A protein and the small-molecule ligand that binds it are described below.
Small molecule (SMILES): Cc1cc(OC[C@H](C)Nc2ccncc2)cc(C(=O)N(CCC(=O)NC(C)(C)C)C(C)C)c1

Binding-site contacts:
Ligand atom C19 contacts residue TRP50 of chain 1.B at 3.6 Å (hydrophobic).
Ligand atom N3 contacts residue TRP227 of chain 1.B at 3.6 Å.
Ligand atom C8 contacts residue GLU202 of chain 1.B at 3.9 Å.
Ligand atom C24 contacts residue TYR47 of chain 1.B at 3.8 Å (hydrophobic).
Ligand atom C11 contacts residue ALA200 of chain 1.B at 3.0 Å (hydrophobic).
Ligand atom C9 contacts residue GLY228 of chain 1.B at 3.4 Å.
Ligand atom C12 contacts residue GLY238 of chain 1.B at 3.5 Å.
Ligand atom O3 contacts residue TRP227 of chain 1.B at 3.4 Å.
Ligand atom C8 contacts residue CYS201 of chain 1.B at 3.7 Å (hydrophobic).
Ligand atom C10 contacts residue GLY228 of chain 1.B at 3.8 Å.
Ligand atom C16 contacts residue GLY228 of chain 1.B at 3.6 Å.
Ligand atom C13 contacts residue TRP227 of chain 1.B at 3.4 Å (hydrophobic).
Ligand atom C20 contacts residue HIS43 of chain 1.B at 3.7 Å.
Ligand atom N3 contacts residue GLY228 of chain 1.B at 3.4 Å (h-bond).
Ligand atom C23 contacts residue TRP227 of chain 1.B at 3.6 Å (hydrophobic).
Ligand atom C20 contacts residue TRP50 of chain 1.B at 3.6 Å (hydrophobic).
Ligand atom C12 contacts residue ASP199 of chain 1.B at 3.7 Å.
Ligand atom C14 contacts residue TRP227 of chain 1.B at 3.8 Å (hydrophobic).
Ligand atom C13 contacts residue VAL225 of chain 1.B at 3.7 Å (hydrophobic).
Ligand atom C9 contacts residue TRP227 of chain 1.B at 3.6 Å (hydrophobic).
Ligand atom O3 contacts residue GLY228 of chain 1.B at 3.2 Å (h-bond).
Ligand atom C16 contacts residue TRP227 of chain 1.B at 3.7 Å (hydrophobic).
Ligand atom C12 contacts residue TRP227 of chain 1.B at 3.8 Å (hydrophobic).
Ligand atom N4 contacts residue ALA200 of chain 1.B at 3.5 Å (h-bond).
Ligand atom C18 contacts residue TRP50 of chain 1.B at 3.7 Å (hydrophobic).
Ligand atom C8 contacts residue SER205 of chain 1.B at 3.5 Å.
Ligand atom C9 contacts residue SER226 of chain 1.B at 3.7 Å.
Ligand atom C11 contacts residue GLY230 of chain 1.B at 3.7 Å.
Ligand atom C11 contacts residue ASP199 of chain 1.B at 3.4 Å.
Ligand atom C1 contacts residue SER226 of chain 1.B at 3.7 Å.
Ligand atom N3 contacts residue SER226 of chain 1.B at 2.9 Å (h-bond).
Ligand atom C7 contacts residue SER226 of chain 1.B at 3.9 Å.
Ligand atom C20 contacts residue TYR47 of chain 1.B at 3.7 Å (hydrophobic).
Ligand atom C24 contacts residue LEU96 of chain 1.B at 3.7 Å (hydrophobic).
Ligand atom C13 contacts residue SER226 of chain 1.B at 3.5 Å.
Ligand atom N4 contacts residue ASP199 of chain 1.B at 2.8 Å (salt-bridge).
Ligand atom C24 contacts residue GLU94 of chain 1.B at 3.6 Å.
Ligand atom N4 contacts residue GLY238 of chain 1.B at 3.7 Å.
Ligand atom C13 contacts residue GLY228 of chain 1.B at 3.7 Å.
Ligand atom C10 contacts residue ALA200 of chain 1.B at 3.8 Å (hydrophobic).

Sequence of chain 1.B:
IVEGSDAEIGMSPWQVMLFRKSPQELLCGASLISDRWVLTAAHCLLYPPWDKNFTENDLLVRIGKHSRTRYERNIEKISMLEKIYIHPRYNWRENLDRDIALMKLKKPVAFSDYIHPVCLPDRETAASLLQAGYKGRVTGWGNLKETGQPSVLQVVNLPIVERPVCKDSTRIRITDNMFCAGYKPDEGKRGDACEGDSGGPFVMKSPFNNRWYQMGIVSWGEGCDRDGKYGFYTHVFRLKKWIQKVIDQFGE